Sequence of chain 2.A:
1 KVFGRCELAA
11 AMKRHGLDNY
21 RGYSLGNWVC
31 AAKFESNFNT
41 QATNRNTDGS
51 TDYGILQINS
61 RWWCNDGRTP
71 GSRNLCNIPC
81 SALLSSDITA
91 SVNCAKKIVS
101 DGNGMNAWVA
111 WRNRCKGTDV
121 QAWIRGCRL

A small-molecule ligand and the protein it binds are described below.
Small molecule (SMILES): O=CCCCC=C(C=O)CCC=C(C=O)CCC=O

Binding-site contacts:
Ligand atom C9 contacts residue LEU129 of chain 2.A at 3.4 Å (hydrophobic).
Ligand atom C6 contacts residue ARG128 of chain 2.A at 3.9 Å.
Ligand atom C8 contacts residue LYS13 of chain 2.A at 3.9 Å.
Ligand atom C12 contacts residue LYS13 of chain 2.A at 2.7 Å.
Ligand atom C11 contacts residue LYS13 of chain 2.A at 3.0 Å.
Ligand atom C10 contacts residue LYS13 of chain 2.A at 2.5 Å.
Ligand atom C8 contacts residue ARG128 of chain 2.A at 4.5 Å.
Ligand atom C15 contacts residue ARG128 of chain 2.A at 3.5 Å.
Ligand atom C7 contacts residue LEU129 of chain 2.A at 3.6 Å (hydrophobic).
Ligand atom C14 contacts residue LYS13 of chain 2.A at 1.2 Å.
Ligand atom C14 contacts residue LEU129 of chain 2.A at 3.2 Å (hydrophobic).
Ligand atom C6 contacts residue LEU129 of chain 2.A at 4.3 Å (hydrophobic).
Ligand atom C7 contacts residue ARG128 of chain 2.A at 4.4 Å.
Ligand atom C9 contacts residue LYS13 of chain 2.A at 3.5 Å.
Ligand atom O4 contacts residue ARG128 of chain 2.A at 3.4 Å.
Ligand atom C10 contacts residue LEU129 of chain 2.A at 3.9 Å (hydrophobic).
Ligand atom C8 contacts residue LEU129 of chain 2.A at 2.9 Å (hydrophobic).
Ligand atom C13 contacts residue LYS13 of chain 2.A at 3.8 Å.